Binding-site contacts:
Ligand atom CL contacts residue GLY17 of chain 1.A at 3.9 Å.
Ligand atom NAV contacts residue LYS38 of chain 1.A at 3.2 Å (salt-bridge).
Ligand atom CAB contacts residue LEU153 of chain 1.A at 3.7 Å (hydrophobic).
Ligand atom NAF contacts residue LEU153 of chain 1.A at 3.5 Å.
Ligand atom CAE contacts residue CYS84 of chain 1.A at 3.7 Å (hydrophobic).
Ligand atom NAG contacts residue CYS84 of chain 1.A at 3.0 Å (h-bond).
Ligand atom NAA contacts residue LEU153 of chain 1.A at 3.5 Å.
Ligand atom CAN contacts residue ARG27 of chain 1.A at 3.6 Å.
Ligand atom CAH contacts residue GLU82 of chain 1.A at 3.5 Å.
Ligand atom CAQ contacts residue ILE81 of chain 1.A at 3.5 Å (hydrophobic).
Ligand atom NAK contacts residue LEU16 of chain 1.A at 3.9 Å.
Ligand atom CAD contacts residue LEU16 of chain 1.A at 3.8 Å (hydrophobic).
Ligand atom CL contacts residue HIS162 of chain 1.A at 3.4 Å.
Ligand atom CAE contacts residue LEU153 of chain 1.A at 3.7 Å (hydrophobic).
Ligand atom CAP contacts residue ILE65 of chain 1.A at 3.5 Å (hydrophobic).
Ligand atom NAK contacts residue LEU83 of chain 1.A at 3.7 Å.
Ligand atom CAH contacts residue CYS84 of chain 1.A at 3.7 Å (hydrophobic).
Ligand atom NAU contacts residue LYS38 of chain 1.A at 4.0 Å.
Ligand atom CAB contacts residue LEU16 of chain 1.A at 4.0 Å (hydrophobic).
Ligand atom NAV contacts residue PHE151 of chain 1.A at 3.6 Å.
Ligand atom CAM contacts residue ALA85 of chain 1.A at 3.4 Å (hydrophobic).
Ligand atom NAU contacts residue TYR67 of chain 1.A at 3.3 Å (h-bond).
Ligand atom CAW contacts residue VAL25 of chain 1.A at 3.9 Å (hydrophobic).
Ligand atom CAQ contacts residue ILE65 of chain 1.A at 3.9 Å (hydrophobic).
Ligand atom CAC contacts residue LEU153 of chain 1.A at 3.9 Å (hydrophobic).
Ligand atom CAR contacts residue TYR67 of chain 1.A at 3.9 Å (hydrophobic).
Ligand atom CL contacts residue VAL25 of chain 1.A at 3.3 Å.
Ligand atom CL contacts residue LEU16 of chain 1.A at 3.1 Å.
Ligand atom CAW contacts residue PHE164 of chain 1.A at 3.8 Å (hydrophobic).
Ligand atom NAG contacts residue LEU83 of chain 1.A at 3.5 Å.
Ligand atom NAU contacts residue PHE151 of chain 1.A at 3.0 Å.
Ligand atom CAW contacts residue LYS38 of chain 1.A at 3.6 Å.
Ligand atom CAQ contacts residue TYR67 of chain 1.A at 3.9 Å (hydrophobic).
Ligand atom CAD contacts residue LEU153 of chain 1.A at 3.9 Å (hydrophobic).
Ligand atom NAK contacts residue CYS84 of chain 1.A at 3.2 Å (h-bond).
Ligand atom CAM contacts residue CYS84 of chain 1.A at 3.8 Å (hydrophobic).
Ligand atom CAP contacts residue ILE81 of chain 1.A at 3.5 Å (hydrophobic).
Ligand atom CAE contacts residue LEU83 of chain 1.A at 3.9 Å (hydrophobic).
Ligand atom CAL contacts residue CYS84 of chain 1.A at 3.9 Å (hydrophobic).
Ligand atom CAC contacts residue LEU16 of chain 1.A at 3.7 Å (hydrophobic).

This small molecule binds to this protein.
Small molecule (SMILES): CC(C)Nc1cc(Cl)nn2c(-c3ccc4n[nH]cc4c3)cnc12

Sequence of chain 1.A:
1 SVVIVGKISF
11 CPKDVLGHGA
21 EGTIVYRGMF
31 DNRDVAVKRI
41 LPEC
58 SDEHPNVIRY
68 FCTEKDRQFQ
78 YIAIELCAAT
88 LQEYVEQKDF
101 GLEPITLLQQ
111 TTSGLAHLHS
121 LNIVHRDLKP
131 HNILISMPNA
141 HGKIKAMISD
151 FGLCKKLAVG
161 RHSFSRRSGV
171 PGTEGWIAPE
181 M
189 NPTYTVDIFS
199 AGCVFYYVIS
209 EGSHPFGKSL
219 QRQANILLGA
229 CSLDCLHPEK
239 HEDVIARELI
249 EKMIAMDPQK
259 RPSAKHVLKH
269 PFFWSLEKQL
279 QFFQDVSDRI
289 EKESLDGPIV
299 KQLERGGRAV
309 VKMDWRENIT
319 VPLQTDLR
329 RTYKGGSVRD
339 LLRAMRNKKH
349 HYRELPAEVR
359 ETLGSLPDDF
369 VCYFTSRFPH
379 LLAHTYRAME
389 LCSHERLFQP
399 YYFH